Sequence of chain 1.A:
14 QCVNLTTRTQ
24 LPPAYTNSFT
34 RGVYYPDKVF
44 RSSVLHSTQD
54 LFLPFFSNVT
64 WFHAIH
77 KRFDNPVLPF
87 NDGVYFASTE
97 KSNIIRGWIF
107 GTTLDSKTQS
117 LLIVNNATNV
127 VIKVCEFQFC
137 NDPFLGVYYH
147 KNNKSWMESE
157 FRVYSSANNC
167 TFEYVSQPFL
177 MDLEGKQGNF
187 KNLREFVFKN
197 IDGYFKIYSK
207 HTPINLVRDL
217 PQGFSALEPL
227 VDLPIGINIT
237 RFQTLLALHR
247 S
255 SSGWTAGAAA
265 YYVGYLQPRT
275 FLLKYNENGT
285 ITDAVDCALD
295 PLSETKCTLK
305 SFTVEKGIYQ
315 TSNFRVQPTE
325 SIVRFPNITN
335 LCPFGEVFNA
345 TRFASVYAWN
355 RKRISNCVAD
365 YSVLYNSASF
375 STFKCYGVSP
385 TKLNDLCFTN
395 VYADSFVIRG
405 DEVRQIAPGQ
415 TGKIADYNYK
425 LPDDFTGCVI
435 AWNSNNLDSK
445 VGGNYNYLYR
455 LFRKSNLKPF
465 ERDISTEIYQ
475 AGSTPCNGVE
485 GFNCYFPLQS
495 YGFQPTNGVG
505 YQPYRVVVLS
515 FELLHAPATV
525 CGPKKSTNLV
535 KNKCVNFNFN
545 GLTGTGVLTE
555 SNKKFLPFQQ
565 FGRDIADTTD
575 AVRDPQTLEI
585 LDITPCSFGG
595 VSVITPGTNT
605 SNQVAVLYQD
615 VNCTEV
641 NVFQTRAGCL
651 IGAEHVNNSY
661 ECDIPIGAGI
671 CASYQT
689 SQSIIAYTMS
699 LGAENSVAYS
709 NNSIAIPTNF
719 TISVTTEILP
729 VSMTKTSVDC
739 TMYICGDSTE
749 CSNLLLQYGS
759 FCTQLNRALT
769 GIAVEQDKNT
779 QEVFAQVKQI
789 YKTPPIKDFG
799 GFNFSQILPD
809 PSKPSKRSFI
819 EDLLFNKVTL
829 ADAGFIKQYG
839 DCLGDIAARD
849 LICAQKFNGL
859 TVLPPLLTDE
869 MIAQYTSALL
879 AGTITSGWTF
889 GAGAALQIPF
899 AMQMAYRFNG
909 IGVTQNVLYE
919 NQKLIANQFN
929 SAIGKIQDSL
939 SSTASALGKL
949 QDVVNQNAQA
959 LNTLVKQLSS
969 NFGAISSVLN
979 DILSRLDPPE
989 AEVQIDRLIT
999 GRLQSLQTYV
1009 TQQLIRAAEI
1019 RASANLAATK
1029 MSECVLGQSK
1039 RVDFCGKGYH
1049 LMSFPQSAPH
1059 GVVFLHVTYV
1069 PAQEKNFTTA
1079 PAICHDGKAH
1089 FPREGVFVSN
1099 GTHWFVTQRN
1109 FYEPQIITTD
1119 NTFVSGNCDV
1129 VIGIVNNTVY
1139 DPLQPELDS

A protein and the small-molecule ligand that binds it are described below.
Small molecule (SMILES): CC(=O)N[C@H]1[C@H](O[C@H]2[C@H](O)[C@@H](NC(C)=O)CO[C@@H]2CO)O[C@H](CO)[C@@H](O)[C@@H]1O

Binding-site contacts:
Ligand atom C4 contacts residue ASN165 of chain 1.B at 4.3 Å.
Ligand atom C1 contacts residue ASN165 of chain 1.B at 1.4 Å.
Ligand atom C3 contacts residue ASN165 of chain 1.B at 3.8 Å.
Ligand atom N2 contacts residue ASN165 of chain 1.B at 2.9 Å (h-bond).
Ligand atom C8 contacts residue TYR351 of chain 1.A at 4.4 Å (hydrophobic).
Ligand atom O7 contacts residue ASN165 of chain 1.B at 2.7 Å.
Ligand atom O5 contacts residue ASN165 of chain 1.B at 2.4 Å (h-bond).
Ligand atom C2 contacts residue ASN165 of chain 1.B at 2.5 Å.
Ligand atom C5 contacts residue ASN165 of chain 1.B at 3.7 Å.
Ligand atom N2 contacts residue TYR351 of chain 1.A at 4.3 Å.
Ligand atom C8 contacts residue ASN165 of chain 1.B at 3.7 Å.
Ligand atom O6 contacts residue ASN165 of chain 1.B at 4.5 Å.
Ligand atom O5 contacts residue GLU132 of chain 1.B at 4.1 Å.
Ligand atom C8 contacts residue ILE468 of chain 1.A at 4.1 Å (hydrophobic).
Ligand atom C1 contacts residue GLU132 of chain 1.B at 4.2 Å.
Ligand atom C8 contacts residue ALA352 of chain 1.A at 3.9 Å (hydrophobic).
Ligand atom C7 contacts residue ASN165 of chain 1.B at 2.9 Å.

Sequence of chain 1.B:
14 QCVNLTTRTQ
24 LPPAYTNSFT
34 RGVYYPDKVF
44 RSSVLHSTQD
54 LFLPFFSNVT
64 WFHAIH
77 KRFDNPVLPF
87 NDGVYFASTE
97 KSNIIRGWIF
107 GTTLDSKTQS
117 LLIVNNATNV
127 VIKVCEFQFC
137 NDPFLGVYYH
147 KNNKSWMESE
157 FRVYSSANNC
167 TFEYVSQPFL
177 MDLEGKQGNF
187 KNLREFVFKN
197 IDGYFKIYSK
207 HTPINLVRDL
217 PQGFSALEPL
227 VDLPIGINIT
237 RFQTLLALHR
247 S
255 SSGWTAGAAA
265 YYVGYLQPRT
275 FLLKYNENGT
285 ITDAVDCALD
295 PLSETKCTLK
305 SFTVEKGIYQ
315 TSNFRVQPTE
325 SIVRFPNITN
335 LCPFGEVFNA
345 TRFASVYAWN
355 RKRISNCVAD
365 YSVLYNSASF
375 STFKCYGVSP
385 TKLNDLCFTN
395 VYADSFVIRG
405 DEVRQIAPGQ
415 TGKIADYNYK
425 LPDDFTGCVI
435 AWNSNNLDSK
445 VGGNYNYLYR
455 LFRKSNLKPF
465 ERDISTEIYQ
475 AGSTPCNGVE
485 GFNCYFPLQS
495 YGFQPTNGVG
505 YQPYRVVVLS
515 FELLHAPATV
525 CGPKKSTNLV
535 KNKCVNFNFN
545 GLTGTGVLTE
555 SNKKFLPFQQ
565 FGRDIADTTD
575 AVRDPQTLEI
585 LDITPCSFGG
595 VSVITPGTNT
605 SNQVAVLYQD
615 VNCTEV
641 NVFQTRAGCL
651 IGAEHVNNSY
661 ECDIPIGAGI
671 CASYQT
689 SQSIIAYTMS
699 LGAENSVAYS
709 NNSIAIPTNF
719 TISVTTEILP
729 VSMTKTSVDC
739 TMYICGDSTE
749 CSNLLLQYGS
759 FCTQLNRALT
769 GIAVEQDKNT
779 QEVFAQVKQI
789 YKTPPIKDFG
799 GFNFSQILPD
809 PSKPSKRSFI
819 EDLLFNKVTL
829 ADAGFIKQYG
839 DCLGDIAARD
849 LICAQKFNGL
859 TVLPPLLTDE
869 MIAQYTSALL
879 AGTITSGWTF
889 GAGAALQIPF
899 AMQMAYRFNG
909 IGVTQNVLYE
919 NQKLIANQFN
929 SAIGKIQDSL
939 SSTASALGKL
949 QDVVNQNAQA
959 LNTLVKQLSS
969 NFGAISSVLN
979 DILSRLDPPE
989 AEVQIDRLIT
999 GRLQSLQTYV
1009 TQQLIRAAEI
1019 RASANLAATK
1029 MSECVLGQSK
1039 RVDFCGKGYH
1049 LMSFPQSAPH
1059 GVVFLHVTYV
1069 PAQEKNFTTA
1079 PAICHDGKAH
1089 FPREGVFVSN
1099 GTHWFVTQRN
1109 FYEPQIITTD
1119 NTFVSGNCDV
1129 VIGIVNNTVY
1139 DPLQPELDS